The protein below binds the small molecule below.
Small molecule (SMILES): O=c1[nH]c(=O)c2[nH]c(=O)[nH]c2[nH]1

Sequence of chain 1.A:
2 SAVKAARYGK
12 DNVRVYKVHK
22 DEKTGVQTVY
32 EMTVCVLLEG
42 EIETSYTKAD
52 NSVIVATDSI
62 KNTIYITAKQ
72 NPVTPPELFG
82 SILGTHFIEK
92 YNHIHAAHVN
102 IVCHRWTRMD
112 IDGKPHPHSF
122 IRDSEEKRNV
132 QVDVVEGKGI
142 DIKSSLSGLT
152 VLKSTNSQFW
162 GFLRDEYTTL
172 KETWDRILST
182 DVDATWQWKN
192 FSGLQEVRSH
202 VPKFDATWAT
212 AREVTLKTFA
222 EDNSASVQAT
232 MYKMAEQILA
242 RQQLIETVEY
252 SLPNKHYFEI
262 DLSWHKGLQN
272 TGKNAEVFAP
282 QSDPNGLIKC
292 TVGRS

Sequence of chain 2.A:
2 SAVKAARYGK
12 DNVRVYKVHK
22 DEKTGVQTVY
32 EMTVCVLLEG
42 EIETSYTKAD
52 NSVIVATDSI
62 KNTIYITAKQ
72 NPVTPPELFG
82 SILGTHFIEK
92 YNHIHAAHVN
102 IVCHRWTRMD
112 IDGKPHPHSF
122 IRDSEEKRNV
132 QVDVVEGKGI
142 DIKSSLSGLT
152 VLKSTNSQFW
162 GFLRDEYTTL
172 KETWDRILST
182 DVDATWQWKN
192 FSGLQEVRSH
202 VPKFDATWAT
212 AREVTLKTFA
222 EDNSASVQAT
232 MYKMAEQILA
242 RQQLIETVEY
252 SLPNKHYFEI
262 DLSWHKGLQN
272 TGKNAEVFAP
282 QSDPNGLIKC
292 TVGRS

Binding-site contacts:
Ligand atom C6 contacts residue PHE160 of chain 1.A at 3.3 Å (hydrophobic).
Ligand atom C4 contacts residue PHE160 of chain 1.A at 3.3 Å (hydrophobic).
Ligand atom C2 contacts residue PHE160 of chain 1.A at 3.5 Å (hydrophobic).
Ligand atom N9 contacts residue AZI1 of chain 1.C at 3.5 Å (h-bond).
Ligand atom N7 contacts residue THR58 of chain 2.A at 2.8 Å (h-bond).
Ligand atom C6 contacts residue GLN229 of chain 1.A at 3.7 Å.
Ligand atom C8 contacts residue AZI1 of chain 1.C at 3.6 Å.
Ligand atom C8 contacts residue PHE160 of chain 1.A at 3.6 Å (hydrophobic).
Ligand atom C4 contacts residue AZI1 of chain 1.C at 3.1 Å.
Ligand atom O13 contacts residue THR58 of chain 2.A at 3.7 Å.
Ligand atom N1 contacts residue GLN229 of chain 1.A at 3.0 Å (h-bond).
Ligand atom O11 contacts residue VAL228 of chain 1.A at 2.9 Å (h-bond).
Ligand atom O13 contacts residue TYR9 of chain 2.A at 3.7 Å.
Ligand atom C4 contacts residue ARG177 of chain 1.A at 3.7 Å.
Ligand atom O13 contacts residue GLN229 of chain 1.A at 2.9 Å (h-bond).
Ligand atom O24 contacts residue THR58 of chain 2.A at 3.2 Å (h-bond).
Ligand atom C2 contacts residue AZI1 of chain 1.C at 3.1 Å.
Ligand atom N3 contacts residue PHE160 of chain 1.A at 3.5 Å.
Ligand atom O24 contacts residue ALA57 of chain 2.A at 3.6 Å.
Ligand atom O13 contacts residue ILE55 of chain 2.A at 3.5 Å.
Ligand atom C6 contacts residue AZI1 of chain 1.C at 3.4 Å.
Ligand atom N7 contacts residue PHE160 of chain 1.A at 3.5 Å.
Ligand atom C2 contacts residue ARG177 of chain 1.A at 3.5 Å.
Ligand atom C8 contacts residue THR58 of chain 2.A at 3.3 Å.
Ligand atom O11 contacts residue ARG177 of chain 1.A at 2.9 Å (salt-bridge).
Ligand atom C5 contacts residue AZI1 of chain 1.C at 3.2 Å.
Ligand atom N1 contacts residue PHE160 of chain 1.A at 3.4 Å.
Ligand atom N3 contacts residue ARG177 of chain 1.A at 3.0 Å (salt-bridge).
Ligand atom N9 contacts residue PHE160 of chain 1.A at 3.5 Å.
Ligand atom O24 contacts residue LEU171 of chain 1.A at 3.5 Å.
Ligand atom O11 contacts residue GLN229 of chain 1.A at 3.7 Å.
Ligand atom O24 contacts residue ASP59 of chain 2.A at 2.9 Å (salt-bridge).
Ligand atom N7 contacts residue AZI1 of chain 1.C at 3.6 Å (h-bond).
Ligand atom O11 contacts residue PHE160 of chain 1.A at 3.7 Å.
Ligand atom O11 contacts residue SER227 of chain 1.A at 3.4 Å.
Ligand atom C5 contacts residue PHE160 of chain 1.A at 3.3 Å (hydrophobic).
Ligand atom N7 contacts residue ALA57 of chain 2.A at 3.7 Å.
Ligand atom N3 contacts residue ASN255 of chain 1.A at 3.5 Å (h-bond).
Ligand atom N3 contacts residue AZI1 of chain 1.C at 3.1 Å (h-bond).
Ligand atom N1 contacts residue AZI1 of chain 1.C at 3.2 Å (h-bond).